A small-molecule ligand and the protein it binds are described below.
Small molecule (SMILES): CC(=O)N[C@H]1CO[C@H](CO[C@@H]2O[C@@H](C)[C@@H](O)[C@@H](O)[C@@H]2O)[C@@H](O)[C@@H]1O

Sequence of chain 1.B:
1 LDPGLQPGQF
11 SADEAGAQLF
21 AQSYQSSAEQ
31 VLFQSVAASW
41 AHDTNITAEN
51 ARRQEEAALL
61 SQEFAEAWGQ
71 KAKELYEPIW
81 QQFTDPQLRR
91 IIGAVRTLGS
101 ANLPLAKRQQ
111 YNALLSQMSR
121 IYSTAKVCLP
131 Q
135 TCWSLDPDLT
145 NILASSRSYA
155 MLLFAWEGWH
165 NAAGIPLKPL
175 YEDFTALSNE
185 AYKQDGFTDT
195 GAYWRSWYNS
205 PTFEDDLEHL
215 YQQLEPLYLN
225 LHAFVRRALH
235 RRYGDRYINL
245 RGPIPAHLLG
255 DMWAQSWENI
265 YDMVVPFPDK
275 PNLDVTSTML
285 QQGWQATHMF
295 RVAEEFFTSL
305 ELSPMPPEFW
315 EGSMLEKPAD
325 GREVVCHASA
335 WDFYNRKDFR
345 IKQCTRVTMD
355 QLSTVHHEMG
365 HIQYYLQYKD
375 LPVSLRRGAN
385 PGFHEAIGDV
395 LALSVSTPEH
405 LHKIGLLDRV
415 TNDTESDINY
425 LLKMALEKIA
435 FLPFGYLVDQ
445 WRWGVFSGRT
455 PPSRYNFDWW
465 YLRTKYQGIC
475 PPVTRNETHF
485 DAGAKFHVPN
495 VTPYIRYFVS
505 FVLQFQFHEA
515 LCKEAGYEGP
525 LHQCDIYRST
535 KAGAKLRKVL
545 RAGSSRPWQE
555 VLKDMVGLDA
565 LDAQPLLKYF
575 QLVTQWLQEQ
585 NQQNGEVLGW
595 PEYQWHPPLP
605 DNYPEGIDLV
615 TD

Binding-site contacts:
Ligand atom C7 contacts residue GLN527 of chain 1.B at 4.0 Å.
Ligand atom C6 contacts residue NAG1 of chain 1.XA at 3.7 Å.
Ligand atom O4 contacts residue NAG1 of chain 1.XA at 1.6 Å.
Ligand atom O3 contacts residue GLY523 of chain 1.B at 4.5 Å.
Ligand atom C7 contacts residue ASN416 of chain 1.B at 3.4 Å.
Ligand atom C2 contacts residue ASN416 of chain 1.B at 2.5 Å.
Ligand atom N2 contacts residue GLN527 of chain 1.B at 3.0 Å (h-bond).
Ligand atom C4 contacts residue PRO524 of chain 1.B at 4.3 Å (hydrophobic).
Ligand atom C3 contacts residue PRO524 of chain 1.B at 3.7 Å (hydrophobic).
Ligand atom C3 contacts residue NAG1 of chain 1.XA at 3.6 Å.
Ligand atom C5 contacts residue ASN416 of chain 1.B at 3.7 Å.
Ligand atom C3 contacts residue GLN527 of chain 1.B at 3.4 Å.
Ligand atom C1 contacts residue ASN416 of chain 1.B at 1.4 Å.
Ligand atom O6 contacts residue NAG1 of chain 1.XA at 3.7 Å.
Ligand atom O2 contacts residue NAG1 of chain 1.XA at 3.8 Å.
Ligand atom O3 contacts residue NAG1 of chain 1.XA at 3.3 Å (h-bond).
Ligand atom O4 contacts residue PRO524 of chain 1.B at 3.6 Å.
Ligand atom C1 contacts residue GLN527 of chain 1.B at 3.8 Å.
Ligand atom C4 contacts residue NAG1 of chain 1.XA at 2.8 Å.
Ligand atom O7 contacts residue ASN416 of chain 1.B at 3.2 Å (h-bond).
Ligand atom C3 contacts residue ASN416 of chain 1.B at 3.8 Å.
Ligand atom O3 contacts residue PRO524 of chain 1.B at 3.8 Å.
Ligand atom C8 contacts residue GLN527 of chain 1.B at 4.1 Å.
Ligand atom C8 contacts residue GLU403 of chain 1.B at 4.4 Å.
Ligand atom C4 contacts residue ASN416 of chain 1.B at 4.2 Å.
Ligand atom O5 contacts residue ASN416 of chain 1.B at 2.4 Å (h-bond).
Ligand atom N2 contacts residue ASN416 of chain 1.B at 3.0 Å (h-bond).
Ligand atom O3 contacts residue GLN527 of chain 1.B at 4.1 Å.
Ligand atom C5 contacts residue NAG1 of chain 1.XA at 3.6 Å.
Ligand atom C2 contacts residue GLN527 of chain 1.B at 3.6 Å.
Ligand atom C1 contacts residue NAG1 of chain 1.XA at 4.3 Å.